Sequence of chain 1.D:
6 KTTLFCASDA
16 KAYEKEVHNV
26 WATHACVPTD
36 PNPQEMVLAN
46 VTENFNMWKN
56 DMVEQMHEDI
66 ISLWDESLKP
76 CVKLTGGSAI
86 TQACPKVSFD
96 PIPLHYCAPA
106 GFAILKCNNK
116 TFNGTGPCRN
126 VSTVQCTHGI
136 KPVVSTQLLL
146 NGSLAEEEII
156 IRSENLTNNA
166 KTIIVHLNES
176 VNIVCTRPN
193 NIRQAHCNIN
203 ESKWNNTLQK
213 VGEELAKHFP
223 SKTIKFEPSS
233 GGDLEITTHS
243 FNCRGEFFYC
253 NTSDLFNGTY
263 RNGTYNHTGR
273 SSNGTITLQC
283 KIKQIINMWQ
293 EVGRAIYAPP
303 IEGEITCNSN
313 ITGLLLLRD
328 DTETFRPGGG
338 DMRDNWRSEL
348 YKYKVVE

This protein binds this small molecule.
Small molecule (SMILES): CC(=O)N[C@@H]1[C@@H](O)[C@H](O)[C@@H](CO)O[C@H]1O

Binding-site contacts:
Ligand atom O6 contacts residue THR120 of chain 1.D at 3.5 Å (h-bond).
Ligand atom C3 contacts residue ASN118 of chain 1.D at 3.9 Å.
Ligand atom O6 contacts residue GLY121 of chain 1.D at 4.1 Å.
Ligand atom C7 contacts residue ASN118 of chain 1.D at 3.5 Å.
Ligand atom C3 contacts residue THR120 of chain 1.D at 4.5 Å.
Ligand atom O7 contacts residue HIS220 of chain 1.D at 3.9 Å.
Ligand atom N2 contacts residue ASN118 of chain 1.D at 3.0 Å (h-bond).
Ligand atom C6 contacts residue THR120 of chain 1.D at 4.2 Å.
Ligand atom O7 contacts residue ILE156 of chain 1.D at 4.4 Å.
Ligand atom C4 contacts residue ASN118 of chain 1.D at 4.2 Å.
Ligand atom O7 contacts residue ASN118 of chain 1.D at 3.3 Å (h-bond).
Ligand atom O5 contacts residue THR120 of chain 1.D at 3.4 Å (h-bond).
Ligand atom C5 contacts residue THR120 of chain 1.D at 3.6 Å.
Ligand atom C5 contacts residue ASN118 of chain 1.D at 3.6 Å.
Ligand atom O6 contacts residue PRO122 of chain 1.D at 4.2 Å.
Ligand atom O7 contacts residue LEU161 of chain 1.D at 4.5 Å.
Ligand atom C8 contacts residue LEU161 of chain 1.D at 3.6 Å (hydrophobic).
Ligand atom C1 contacts residue THR120 of chain 1.D at 3.6 Å.
Ligand atom C8 contacts residue SER158 of chain 1.D at 3.9 Å.
Ligand atom O5 contacts residue ASN118 of chain 1.D at 2.2 Å (h-bond).
Ligand atom C2 contacts residue ASN118 of chain 1.D at 2.5 Å.
Ligand atom C1 contacts residue ASN118 of chain 1.D at 1.5 Å.